This protein binds this small molecule.
Small molecule (SMILES): CC(=O)N[C@H]1[C@H](O[C@H]2[C@H](O)[C@@H](NC(C)=O)CO[C@@H]2CO)O[C@H](CO)[C@@H](O[C@@H]2O[C@H](CO)[C@@H](O)[C@H](O[C@H]3O[C@H](CO)[C@@H](O)[C@H](O)[C@@H]3O)[C@@H]2O)[C@@H]1O

Binding-site contacts:
Ligand atom O5 contacts residue THR1069 of chain 1.A at 3.2 Å (h-bond).
Ligand atom C5 contacts residue ASN1067 of chain 1.A at 3.6 Å.
Ligand atom O5 contacts residue ASN1067 of chain 1.A at 2.2 Å (h-bond).
Ligand atom C1 contacts residue ASN1067 of chain 1.A at 1.4 Å.
Ligand atom O6 contacts residue THR1069 of chain 1.A at 3.0 Å (h-bond).
Ligand atom C7 contacts residue ASN1067 of chain 1.A at 3.1 Å.
Ligand atom C2 contacts residue ASN1067 of chain 1.A at 2.5 Å.
Ligand atom C8 contacts residue PHE1079 of chain 1.A at 3.6 Å (hydrophobic).
Ligand atom C8 contacts residue PRO1081 of chain 1.A at 3.7 Å (hydrophobic).
Ligand atom C1 contacts residue THR1069 of chain 1.A at 3.7 Å.
Ligand atom O7 contacts residue ASN1067 of chain 1.A at 3.2 Å (h-bond).
Ligand atom C8 contacts residue ASN1067 of chain 1.A at 3.6 Å.
Ligand atom C5 contacts residue THR1069 of chain 1.A at 3.9 Å.
Ligand atom C3 contacts residue ASN1067 of chain 1.A at 3.8 Å.
Ligand atom N2 contacts residue ASN1067 of chain 1.A at 3.0 Å (h-bond).
Ligand atom C6 contacts residue THR1069 of chain 1.A at 3.9 Å.
Ligand atom C7 contacts residue PHE1072 of chain 1.A at 4.3 Å (hydrophobic).
Ligand atom C7 contacts residue PRO1081 of chain 1.A at 4.3 Å (hydrophobic).
Ligand atom O7 contacts residue PRO1081 of chain 1.A at 4.0 Å.
Ligand atom O7 contacts residue PHE1072 of chain 1.A at 3.2 Å.
Ligand atom C4 contacts residue ASN1067 of chain 1.A at 4.2 Å.

Sequence of chain 1.A:
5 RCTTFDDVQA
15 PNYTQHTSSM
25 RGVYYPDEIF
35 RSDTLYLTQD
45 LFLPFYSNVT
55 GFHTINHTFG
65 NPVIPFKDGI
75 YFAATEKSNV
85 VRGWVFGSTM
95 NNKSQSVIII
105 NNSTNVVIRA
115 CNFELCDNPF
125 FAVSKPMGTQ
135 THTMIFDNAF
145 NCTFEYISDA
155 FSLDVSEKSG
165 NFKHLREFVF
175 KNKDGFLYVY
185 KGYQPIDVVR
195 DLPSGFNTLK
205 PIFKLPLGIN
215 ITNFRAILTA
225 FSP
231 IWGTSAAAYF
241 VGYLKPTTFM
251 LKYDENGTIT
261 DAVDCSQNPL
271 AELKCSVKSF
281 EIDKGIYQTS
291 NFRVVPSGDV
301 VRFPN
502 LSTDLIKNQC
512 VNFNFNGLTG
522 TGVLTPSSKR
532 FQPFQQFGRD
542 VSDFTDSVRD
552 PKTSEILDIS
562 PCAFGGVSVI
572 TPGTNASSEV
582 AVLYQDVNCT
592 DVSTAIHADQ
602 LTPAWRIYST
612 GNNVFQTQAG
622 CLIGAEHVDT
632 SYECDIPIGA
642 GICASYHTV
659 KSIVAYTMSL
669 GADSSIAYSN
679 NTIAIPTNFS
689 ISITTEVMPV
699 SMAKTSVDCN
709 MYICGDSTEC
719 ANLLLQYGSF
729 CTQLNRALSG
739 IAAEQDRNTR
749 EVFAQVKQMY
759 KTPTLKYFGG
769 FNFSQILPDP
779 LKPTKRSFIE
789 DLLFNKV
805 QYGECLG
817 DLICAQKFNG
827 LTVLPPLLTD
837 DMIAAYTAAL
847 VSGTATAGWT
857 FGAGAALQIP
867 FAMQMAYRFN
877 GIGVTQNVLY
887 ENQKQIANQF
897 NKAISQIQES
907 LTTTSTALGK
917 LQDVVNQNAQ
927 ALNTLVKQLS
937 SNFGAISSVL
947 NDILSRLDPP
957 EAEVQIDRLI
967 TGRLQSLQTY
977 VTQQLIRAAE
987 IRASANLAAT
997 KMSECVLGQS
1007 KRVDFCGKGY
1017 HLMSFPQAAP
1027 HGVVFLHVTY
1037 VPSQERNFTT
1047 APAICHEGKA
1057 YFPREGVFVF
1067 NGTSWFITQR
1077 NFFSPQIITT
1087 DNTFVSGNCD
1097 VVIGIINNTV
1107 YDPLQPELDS